Binding-site contacts:
Ligand atom CAI contacts residue LEU100 of chain 1.A at 3.8 Å (hydrophobic).
Ligand atom CBG contacts residue HIS103 of chain 1.A at 3.5 Å.
Ligand atom CAN contacts residue ALA58 of chain 1.A at 3.7 Å (hydrophobic).
Ligand atom CBH contacts residue HIS103 of chain 1.A at 3.6 Å.
Ligand atom CAI contacts residue SER99 of chain 1.A at 3.1 Å.
Ligand atom CAH contacts residue 0FW1 of chain 1.D at 3.8 Å.
Ligand atom CAT contacts residue LEU100 of chain 1.A at 3.6 Å (hydrophobic).
Ligand atom OAW contacts residue VAL54 of chain 1.A at 3.4 Å.
Ligand atom OAW contacts residue SER55 of chain 1.A at 3.7 Å.
Ligand atom CAQ contacts residue GLU96 of chain 1.A at 3.6 Å.
Ligand atom CAT contacts residue VAL54 of chain 1.A at 3.7 Å (hydrophobic).
Ligand atom CAG contacts residue TRP91 of chain 1.A at 3.3 Å (hydrophobic).
Ligand atom CAP contacts residue 0FW1 of chain 1.D at 3.6 Å.
Ligand atom CBA contacts residue LEU100 of chain 1.A at 3.4 Å (hydrophobic).
Ligand atom CBE contacts residue ALA92 of chain 1.A at 3.7 Å (hydrophobic).
Ligand atom CAJ contacts residue GLU96 of chain 1.A at 3.4 Å.
Ligand atom CAF contacts residue TRP91 of chain 1.A at 3.6 Å (hydrophobic).
Ligand atom CBA contacts residue GLU96 of chain 1.A at 3.5 Å.
Ligand atom OAE contacts residue HIS103 of chain 1.A at 3.5 Å.
Ligand atom OAD contacts residue ASN59 of chain 1.A at 3.1 Å (h-bond).
Ligand atom CAX contacts residue ASN59 of chain 1.A at 3.6 Å.
Ligand atom CAK contacts residue HIS103 of chain 1.A at 3.8 Å.
Ligand atom CAU contacts residue SER55 of chain 1.A at 3.5 Å.
Ligand atom CAZ contacts residue GLU96 of chain 1.A at 3.6 Å.
Ligand atom OAC contacts residue VAL54 of chain 1.A at 3.4 Å.
Ligand atom CAR contacts residue VAL50 of chain 1.A at 3.8 Å (hydrophobic).
Ligand atom CAR contacts residue 0FW1 of chain 1.D at 3.5 Å.
Ligand atom CAJ contacts residue LEU100 of chain 1.A at 3.5 Å (hydrophobic).
Ligand atom CAP contacts residue VAL50 of chain 1.A at 3.7 Å (hydrophobic).
Ligand atom CAO contacts residue ARG51 of chain 1.A at 3.7 Å.
Ligand atom CAS contacts residue ALA58 of chain 1.A at 3.4 Å (hydrophobic).
Ligand atom CAH contacts residue ALA47 of chain 1.A at 3.8 Å (hydrophobic).
Ligand atom CAO contacts residue GLU96 of chain 1.A at 3.3 Å.
Ligand atom OAC contacts residue ARG51 of chain 1.A at 3.7 Å.
Ligand atom CAQ contacts residue ALA47 of chain 1.A at 3.5 Å (hydrophobic).
Ligand atom CAL contacts residue ALA92 of chain 1.A at 3.7 Å (hydrophobic).
Ligand atom CAJ contacts residue SER99 of chain 1.A at 3.4 Å.
Ligand atom CBD contacts residue GLU96 of chain 1.A at 3.5 Å.
Ligand atom OAB contacts residue SER55 of chain 1.A at 3.5 Å (h-bond).
Ligand atom NAV contacts residue GLU96 of chain 1.A at 2.8 Å (salt-bridge).

The protein below binds the small molecule below.
Small molecule (SMILES): O=C(Nc1cccc(Oc2ccc(C(=O)O)c(C(=O)O)c2)c1)c1ccc(-c2ccccc2)cc1

Sequence of chain 1.A:
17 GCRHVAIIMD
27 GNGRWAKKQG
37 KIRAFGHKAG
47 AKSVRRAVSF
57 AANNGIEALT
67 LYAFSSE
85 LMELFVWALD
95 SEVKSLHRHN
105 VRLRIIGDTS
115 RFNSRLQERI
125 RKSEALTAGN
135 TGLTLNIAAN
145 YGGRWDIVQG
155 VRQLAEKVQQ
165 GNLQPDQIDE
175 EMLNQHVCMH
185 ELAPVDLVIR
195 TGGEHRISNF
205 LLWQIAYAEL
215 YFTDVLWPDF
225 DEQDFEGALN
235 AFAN